A protein and the small-molecule ligand that binds it are described below.
Small molecule (SMILES): CC(=O)N[C@@H]1[C@@H](O)[C@H](O)[C@@H](CO)O[C@H]1O

Binding-site contacts:
Ligand atom O5 contacts residue ASN76 of chain 1.E at 2.4 Å (h-bond).
Ligand atom N2 contacts residue ASN76 of chain 1.E at 2.9 Å (h-bond).
Ligand atom O7 contacts residue ASN76 of chain 1.E at 3.1 Å (h-bond).
Ligand atom C7 contacts residue ASN76 of chain 1.E at 3.2 Å.
Ligand atom C1 contacts residue ASN76 of chain 1.E at 1.4 Å.
Ligand atom C3 contacts residue ASN76 of chain 1.E at 3.8 Å.
Ligand atom C4 contacts residue ASN76 of chain 1.E at 4.2 Å.
Ligand atom C5 contacts residue ASN76 of chain 1.E at 3.7 Å.
Ligand atom C8 contacts residue ASN76 of chain 1.E at 4.3 Å.
Ligand atom C2 contacts residue ASN76 of chain 1.E at 2.5 Å.

Sequence of chain 1.E:
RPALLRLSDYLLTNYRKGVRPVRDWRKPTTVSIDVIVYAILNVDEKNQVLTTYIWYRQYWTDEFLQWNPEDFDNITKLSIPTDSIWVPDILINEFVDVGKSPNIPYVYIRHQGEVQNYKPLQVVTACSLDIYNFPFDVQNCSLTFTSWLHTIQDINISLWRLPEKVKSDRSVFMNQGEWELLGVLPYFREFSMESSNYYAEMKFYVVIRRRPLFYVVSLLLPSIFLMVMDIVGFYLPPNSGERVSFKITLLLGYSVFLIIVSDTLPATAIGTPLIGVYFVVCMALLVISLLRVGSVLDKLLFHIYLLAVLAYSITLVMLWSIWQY